Sequence of chain 1.I:
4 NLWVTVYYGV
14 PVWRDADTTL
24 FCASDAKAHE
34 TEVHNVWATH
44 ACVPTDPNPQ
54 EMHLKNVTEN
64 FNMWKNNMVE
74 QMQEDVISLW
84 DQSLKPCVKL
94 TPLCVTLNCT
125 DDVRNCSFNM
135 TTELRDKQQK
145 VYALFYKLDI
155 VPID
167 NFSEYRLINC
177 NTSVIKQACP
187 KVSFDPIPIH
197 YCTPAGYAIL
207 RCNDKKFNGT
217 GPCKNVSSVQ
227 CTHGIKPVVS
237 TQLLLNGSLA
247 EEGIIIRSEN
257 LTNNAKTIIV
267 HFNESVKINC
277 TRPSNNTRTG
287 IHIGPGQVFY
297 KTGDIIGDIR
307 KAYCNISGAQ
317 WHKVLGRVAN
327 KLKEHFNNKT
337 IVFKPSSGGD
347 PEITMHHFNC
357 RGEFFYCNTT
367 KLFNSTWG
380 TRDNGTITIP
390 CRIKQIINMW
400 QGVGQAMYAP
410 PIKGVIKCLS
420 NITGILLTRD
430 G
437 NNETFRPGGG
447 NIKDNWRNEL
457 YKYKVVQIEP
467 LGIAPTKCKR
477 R

Binding-site contacts:
Ligand atom N2 contacts residue ASN129 of chain 1.I at 2.9 Å (h-bond).
Ligand atom C5 contacts residue TYR146 of chain 1.I at 4.0 Å (hydrophobic).
Ligand atom O7 contacts residue LEU148 of chain 1.I at 3.4 Å.
Ligand atom N2 contacts residue LEU148 of chain 1.I at 4.1 Å.
Ligand atom C1 contacts residue ASN129 of chain 1.I at 1.4 Å.
Ligand atom C6 contacts residue TYR146 of chain 1.I at 3.9 Å (hydrophobic).
Ligand atom O7 contacts residue ASN129 of chain 1.I at 4.3 Å.
Ligand atom C5 contacts residue ASN129 of chain 1.I at 3.7 Å.
Ligand atom O5 contacts residue TYR146 of chain 1.I at 3.9 Å.
Ligand atom O5 contacts residue ASN129 of chain 1.I at 2.4 Å (h-bond).
Ligand atom C2 contacts residue ASN129 of chain 1.I at 2.4 Å.
Ligand atom C8 contacts residue ASN129 of chain 1.I at 3.6 Å.
Ligand atom C7 contacts residue ASN129 of chain 1.I at 3.4 Å.
Ligand atom C7 contacts residue LEU148 of chain 1.I at 4.0 Å (hydrophobic).
Ligand atom C3 contacts residue ASN129 of chain 1.I at 3.8 Å.
Ligand atom C7 contacts residue ASP300 of chain 1.I at 3.8 Å.
Ligand atom O7 contacts residue ASP300 of chain 1.I at 3.0 Å (salt-bridge).
Ligand atom O6 contacts residue TYR146 of chain 1.I at 3.8 Å.
Ligand atom C1 contacts residue TYR146 of chain 1.I at 4.5 Å (hydrophobic).
Ligand atom C4 contacts residue ASN129 of chain 1.I at 4.2 Å.

A protein and the small-molecule ligand that binds it are described below.
Small molecule (SMILES): CC(=O)N[C@@H]1[C@@H](O)[C@H](O)[C@@H](CO)O[C@H]1O